A protein and the small-molecule ligand that binds it are described below.
Small molecule (SMILES): OC[C@H]1O[C@H](O)[C@H](O)[C@@H]1O

Binding-site contacts:
Ligand atom C4 contacts residue MET161 of chain 2.A at 3.8 Å (hydrophobic).
Ligand atom O5 contacts residue GLU175 of chain 2.A at 2.7 Å (salt-bridge).
Ligand atom C2 contacts residue ASN50 of chain 2.A at 4.1 Å.
Ligand atom C3 contacts residue CA1 of chain 2.C at 3.8 Å.
Ligand atom C1 contacts residue ASN50 of chain 2.A at 3.7 Å.
Ligand atom C2 contacts residue HIS251 of chain 2.A at 4.2 Å.
Ligand atom O3 contacts residue THR135 of chain 2.A at 3.1 Å (h-bond).
Ligand atom C4 contacts residue ASN177 of chain 2.A at 3.8 Å.
Ligand atom O2 contacts residue ASP252 of chain 2.A at 3.5 Å (salt-bridge).
Ligand atom O5 contacts residue PHE176 of chain 2.A at 4.1 Å.
Ligand atom O2 contacts residue CA1 of chain 2.C at 2.7 Å.
Ligand atom C2 contacts residue CA1 of chain 2.C at 3.8 Å.
Ligand atom C3 contacts residue HIS251 of chain 2.A at 4.0 Å.
Ligand atom C3 contacts residue MET161 of chain 2.A at 3.8 Å (hydrophobic).
Ligand atom C3 contacts residue ASP252 of chain 2.A at 3.4 Å.
Ligand atom O3 contacts residue ASP252 of chain 2.A at 2.8 Å (salt-bridge).
Ligand atom O1 contacts residue PHE176 of chain 2.A at 3.5 Å.
Ligand atom O4 contacts residue ASN177 of chain 2.A at 4.2 Å.
Ligand atom O5 contacts residue LEU200 of chain 2.A at 3.9 Å.
Ligand atom C5 contacts residue GLU175 of chain 2.A at 3.4 Å.
Ligand atom O3 contacts residue CA1 of chain 2.C at 2.7 Å.
Ligand atom O4 contacts residue PHE176 of chain 2.A at 3.7 Å.
Ligand atom O2 contacts residue ASP26 of chain 2.A at 3.4 Å (salt-bridge).
Ligand atom O3 contacts residue MET161 of chain 2.A at 3.6 Å.
Ligand atom C5 contacts residue HIS251 of chain 2.A at 3.6 Å.
Ligand atom O4 contacts residue GLU175 of chain 2.A at 4.0 Å.
Ligand atom O2 contacts residue ASN50 of chain 2.A at 2.9 Å (h-bond).
Ligand atom C5 contacts residue MET161 of chain 2.A at 3.6 Å (hydrophobic).
Ligand atom C2 contacts residue ASP25 of chain 2.A at 3.4 Å.
Ligand atom O1 contacts residue ASN50 of chain 2.A at 2.6 Å (h-bond).
Ligand atom O3 contacts residue ASP25 of chain 2.A at 3.9 Å.
Ligand atom O5 contacts residue MET161 of chain 2.A at 4.2 Å.
Ligand atom O2 contacts residue ASP25 of chain 2.A at 2.8 Å (salt-bridge).
Ligand atom C3 contacts residue ASN177 of chain 2.A at 4.0 Å.
Ligand atom O3 contacts residue ASN177 of chain 2.A at 3.0 Å (h-bond).
Ligand atom C3 contacts residue ASP25 of chain 2.A at 3.4 Å.
Ligand atom O5 contacts residue ASN169 of chain 2.A at 2.7 Å (h-bond).
Ligand atom C4 contacts residue GLU175 of chain 2.A at 3.4 Å.
Ligand atom C1 contacts residue PHE176 of chain 2.A at 4.2 Å (hydrophobic).
Ligand atom C5 contacts residue ASN169 of chain 2.A at 3.8 Å.

Sequence of chain 2.A:
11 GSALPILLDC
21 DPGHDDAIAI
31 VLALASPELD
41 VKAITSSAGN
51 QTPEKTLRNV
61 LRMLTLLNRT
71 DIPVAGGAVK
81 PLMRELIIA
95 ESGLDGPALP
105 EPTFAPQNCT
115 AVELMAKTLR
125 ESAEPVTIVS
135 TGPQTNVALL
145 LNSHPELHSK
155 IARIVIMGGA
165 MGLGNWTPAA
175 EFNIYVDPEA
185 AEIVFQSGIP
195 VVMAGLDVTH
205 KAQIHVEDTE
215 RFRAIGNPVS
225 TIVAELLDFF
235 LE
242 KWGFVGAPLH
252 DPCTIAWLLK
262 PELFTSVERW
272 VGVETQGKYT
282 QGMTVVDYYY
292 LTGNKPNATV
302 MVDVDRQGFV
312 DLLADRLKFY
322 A